Binding-site contacts:
Ligand atom C2 contacts residue ASN70 of chain 1.E at 2.5 Å.
Ligand atom O5 contacts residue PRO32 of chain 3.E at 3.6 Å.
Ligand atom C7 contacts residue ASN70 of chain 1.E at 3.3 Å.
Ligand atom C1 contacts residue PRO32 of chain 3.E at 4.3 Å (hydrophobic).
Ligand atom O5 contacts residue ASN70 of chain 1.E at 2.4 Å (h-bond).
Ligand atom C3 contacts residue ASN70 of chain 1.E at 3.9 Å.
Ligand atom O6 contacts residue PRO32 of chain 3.E at 3.6 Å.
Ligand atom N2 contacts residue ASN70 of chain 1.E at 2.9 Å (h-bond).
Ligand atom O7 contacts residue ASN70 of chain 1.E at 3.3 Å (h-bond).
Ligand atom C6 contacts residue PRO32 of chain 3.E at 3.8 Å (hydrophobic).
Ligand atom C1 contacts residue ASN70 of chain 1.E at 1.4 Å.
Ligand atom C5 contacts residue ASN70 of chain 1.E at 3.6 Å.
Ligand atom C4 contacts residue ASN70 of chain 1.E at 4.2 Å.
Ligand atom C5 contacts residue PRO32 of chain 3.E at 4.2 Å (hydrophobic).

A small-molecule ligand and the protein it binds are described below.
Small molecule (SMILES): CC(=O)N[C@@H]1[C@@H](O)[C@H](O)[C@@H](CO)O[C@H]1O

Sequence of chain 1.E:
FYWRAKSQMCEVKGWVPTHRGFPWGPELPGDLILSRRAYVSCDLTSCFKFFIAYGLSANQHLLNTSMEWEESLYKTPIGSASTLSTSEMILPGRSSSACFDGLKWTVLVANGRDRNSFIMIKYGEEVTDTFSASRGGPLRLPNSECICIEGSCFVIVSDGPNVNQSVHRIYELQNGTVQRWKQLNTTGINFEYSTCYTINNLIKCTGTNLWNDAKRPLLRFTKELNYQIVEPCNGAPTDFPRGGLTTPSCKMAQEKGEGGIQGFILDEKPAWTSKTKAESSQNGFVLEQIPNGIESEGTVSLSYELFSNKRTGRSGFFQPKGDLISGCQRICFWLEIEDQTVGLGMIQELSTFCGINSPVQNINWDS

Sequence of chain 3.E:
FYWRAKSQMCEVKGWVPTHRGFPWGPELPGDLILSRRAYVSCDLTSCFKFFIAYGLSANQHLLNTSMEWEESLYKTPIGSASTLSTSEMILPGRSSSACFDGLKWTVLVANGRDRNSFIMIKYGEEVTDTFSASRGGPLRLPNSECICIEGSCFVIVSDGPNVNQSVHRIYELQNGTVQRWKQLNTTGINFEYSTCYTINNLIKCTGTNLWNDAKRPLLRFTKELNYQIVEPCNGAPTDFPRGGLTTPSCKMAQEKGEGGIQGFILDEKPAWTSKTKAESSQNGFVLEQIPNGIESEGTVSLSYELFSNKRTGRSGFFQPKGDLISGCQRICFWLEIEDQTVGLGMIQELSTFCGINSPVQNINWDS